Binding-site contacts:
Ligand atom N2 contacts residue PHE36 of chain 1.A at 3.7 Å.
Ligand atom C22 contacts residue ILE112 of chain 1.A at 3.4 Å (hydrophobic).
Ligand atom C27 contacts residue THR58 of chain 1.A at 3.9 Å.
Ligand atom N11 contacts residue ALA11 of chain 1.A at 3.8 Å.
Ligand atom N4 contacts residue GLU32 of chain 1.A at 2.6 Å (salt-bridge).
Ligand atom N2 contacts residue ILE9 of chain 1.A at 3.3 Å (h-bond).
Ligand atom C27 contacts residue ILE112 of chain 1.A at 3.5 Å (hydrophobic).
Ligand atom C8 contacts residue PHE36 of chain 1.A at 3.7 Å (hydrophobic).
Ligand atom N12 contacts residue TYR118 of chain 1.A at 3.2 Å (h-bond).
Ligand atom C9 contacts residue ILE33 of chain 1.A at 3.6 Å (hydrophobic).
Ligand atom C5 contacts residue MES1 of chain 1.E at 3.7 Å.
Ligand atom C23 contacts residue TYR118 of chain 1.A at 3.8 Å (hydrophobic).
Ligand atom N11 contacts residue THR133 of chain 1.A at 3.6 Å.
Ligand atom C10 contacts residue ILE33 of chain 1.A at 3.4 Å (hydrophobic).
Ligand atom N2 contacts residue VAL10 of chain 1.A at 3.4 Å.
Ligand atom N2 contacts residue ALA11 of chain 1.A at 3.9 Å.
Ligand atom C33 contacts residue ALA115 of chain 1.A at 3.9 Å (hydrophobic).
Ligand atom C3 contacts residue GLU32 of chain 1.A at 3.4 Å.
Ligand atom N12 contacts residue ILE9 of chain 1.A at 2.7 Å (h-bond).
Ligand atom C36 contacts residue GLY23 of chain 1.A at 3.7 Å.
Ligand atom C32 contacts residue NDP1 of chain 1.C at 3.4 Å.
Ligand atom C1 contacts residue ILE9 of chain 1.A at 3.6 Å (hydrophobic).
Ligand atom C1 contacts residue PHE36 of chain 1.A at 3.5 Å (hydrophobic).
Ligand atom C3 contacts residue VAL10 of chain 1.A at 3.8 Å (hydrophobic).
Ligand atom C9 contacts residue GLU32 of chain 1.A at 3.4 Å.
Ligand atom C24 contacts residue TYR118 of chain 1.A at 3.9 Å (hydrophobic).
Ligand atom C3 contacts residue PHE36 of chain 1.A at 4.0 Å (hydrophobic).
Ligand atom C36 contacts residue LYS24 of chain 1.A at 3.8 Å.
Ligand atom O37 contacts residue NDP1 of chain 1.C at 3.6 Å.
Ligand atom C32 contacts residue ALA115 of chain 1.A at 3.6 Å (hydrophobic).
Ligand atom N4 contacts residue PHE36 of chain 1.A at 3.7 Å.
Ligand atom N11 contacts residue VAL10 of chain 1.A at 3.4 Å.
Ligand atom N12 contacts residue ILE112 of chain 1.A at 3.0 Å (h-bond).
Ligand atom S21 contacts residue ILE112 of chain 1.A at 3.5 Å (h-bond).
Ligand atom C8 contacts residue GLU32 of chain 1.A at 3.5 Å.
Ligand atom C9 contacts residue PHE36 of chain 1.A at 3.9 Å (hydrophobic).
Ligand atom N12 contacts residue PHE36 of chain 1.A at 3.7 Å.
Ligand atom N11 contacts residue ILE9 of chain 1.A at 3.7 Å.
Ligand atom C7 contacts residue PHE36 of chain 1.A at 3.5 Å (hydrophobic).
Ligand atom N11 contacts residue GLU32 of chain 1.A at 2.7 Å (salt-bridge).

Sequence of chain 1.A:
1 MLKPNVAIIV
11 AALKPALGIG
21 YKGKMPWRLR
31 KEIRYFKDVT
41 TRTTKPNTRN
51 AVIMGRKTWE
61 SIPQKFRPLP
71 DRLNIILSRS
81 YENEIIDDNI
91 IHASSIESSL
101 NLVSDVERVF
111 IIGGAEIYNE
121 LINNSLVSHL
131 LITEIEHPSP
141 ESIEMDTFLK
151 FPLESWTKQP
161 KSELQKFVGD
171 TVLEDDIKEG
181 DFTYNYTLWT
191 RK

The small molecule below binds the protein below.
Small molecule (SMILES): Nc1nc(N)c2c(Sc3ccc(N4CCOCC4)cc3)cccc2n1